Binding-site contacts:
Ligand atom C8 contacts residue LYS181 of chain 11.K at 4.3 Å.
Ligand atom O7 contacts residue LYS181 of chain 11.K at 4.3 Å.
Ligand atom C5 contacts residue ASN259 of chain 11.L at 3.7 Å.
Ligand atom N2 contacts residue ASN259 of chain 11.L at 2.9 Å (h-bond).
Ligand atom C3 contacts residue ASN259 of chain 11.L at 3.8 Å.
Ligand atom O7 contacts residue THR116 of chain 11.K at 3.9 Å.
Ligand atom C2 contacts residue ASN259 of chain 11.L at 2.4 Å.
Ligand atom O7 contacts residue ASN259 of chain 11.L at 2.9 Å (h-bond).
Ligand atom O6 contacts residue ASN259 of chain 11.L at 4.2 Å.
Ligand atom C1 contacts residue ASN259 of chain 11.L at 1.4 Å.
Ligand atom O5 contacts residue ASN259 of chain 11.L at 2.3 Å (h-bond).
Ligand atom C4 contacts residue ASN259 of chain 11.L at 4.2 Å.
Ligand atom C7 contacts residue ASN259 of chain 11.L at 3.1 Å.
Ligand atom C8 contacts residue ASN259 of chain 11.L at 4.4 Å.

The protein below binds the small molecule below.
Small molecule (SMILES): CC(=O)N[C@@H]1[C@@H](O)[C@H](O)[C@@H](CO)O[C@H]1O

Sequence of chain 11.K:
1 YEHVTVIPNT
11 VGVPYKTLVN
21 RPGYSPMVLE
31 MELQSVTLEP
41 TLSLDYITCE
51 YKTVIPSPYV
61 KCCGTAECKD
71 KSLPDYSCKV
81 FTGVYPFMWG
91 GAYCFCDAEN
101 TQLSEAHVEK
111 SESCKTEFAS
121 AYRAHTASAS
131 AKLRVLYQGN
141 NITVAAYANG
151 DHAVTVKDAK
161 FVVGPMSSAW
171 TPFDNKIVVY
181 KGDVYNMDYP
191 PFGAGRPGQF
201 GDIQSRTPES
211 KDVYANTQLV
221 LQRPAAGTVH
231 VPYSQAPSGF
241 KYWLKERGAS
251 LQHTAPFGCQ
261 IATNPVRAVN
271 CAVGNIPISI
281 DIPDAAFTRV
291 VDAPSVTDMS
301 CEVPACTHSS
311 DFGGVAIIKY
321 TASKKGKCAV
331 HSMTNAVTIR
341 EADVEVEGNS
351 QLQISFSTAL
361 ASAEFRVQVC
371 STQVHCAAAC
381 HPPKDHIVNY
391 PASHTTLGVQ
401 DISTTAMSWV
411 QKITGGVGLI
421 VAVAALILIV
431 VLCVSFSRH

Sequence of chain 11.L:
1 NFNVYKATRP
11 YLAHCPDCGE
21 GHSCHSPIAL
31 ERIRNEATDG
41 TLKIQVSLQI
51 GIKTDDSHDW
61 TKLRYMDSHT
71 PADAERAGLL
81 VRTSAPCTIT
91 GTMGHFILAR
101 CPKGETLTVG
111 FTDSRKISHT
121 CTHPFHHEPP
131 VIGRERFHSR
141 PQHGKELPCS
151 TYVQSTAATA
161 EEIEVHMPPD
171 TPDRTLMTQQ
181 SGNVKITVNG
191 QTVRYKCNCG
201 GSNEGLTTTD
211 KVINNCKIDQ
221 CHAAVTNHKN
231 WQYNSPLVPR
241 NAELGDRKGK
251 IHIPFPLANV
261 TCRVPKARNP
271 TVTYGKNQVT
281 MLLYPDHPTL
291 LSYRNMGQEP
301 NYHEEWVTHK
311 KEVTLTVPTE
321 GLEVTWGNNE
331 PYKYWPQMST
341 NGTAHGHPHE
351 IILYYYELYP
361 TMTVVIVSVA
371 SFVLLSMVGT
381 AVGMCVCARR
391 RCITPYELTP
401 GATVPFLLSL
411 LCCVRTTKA